Sequence of chain 1.D:
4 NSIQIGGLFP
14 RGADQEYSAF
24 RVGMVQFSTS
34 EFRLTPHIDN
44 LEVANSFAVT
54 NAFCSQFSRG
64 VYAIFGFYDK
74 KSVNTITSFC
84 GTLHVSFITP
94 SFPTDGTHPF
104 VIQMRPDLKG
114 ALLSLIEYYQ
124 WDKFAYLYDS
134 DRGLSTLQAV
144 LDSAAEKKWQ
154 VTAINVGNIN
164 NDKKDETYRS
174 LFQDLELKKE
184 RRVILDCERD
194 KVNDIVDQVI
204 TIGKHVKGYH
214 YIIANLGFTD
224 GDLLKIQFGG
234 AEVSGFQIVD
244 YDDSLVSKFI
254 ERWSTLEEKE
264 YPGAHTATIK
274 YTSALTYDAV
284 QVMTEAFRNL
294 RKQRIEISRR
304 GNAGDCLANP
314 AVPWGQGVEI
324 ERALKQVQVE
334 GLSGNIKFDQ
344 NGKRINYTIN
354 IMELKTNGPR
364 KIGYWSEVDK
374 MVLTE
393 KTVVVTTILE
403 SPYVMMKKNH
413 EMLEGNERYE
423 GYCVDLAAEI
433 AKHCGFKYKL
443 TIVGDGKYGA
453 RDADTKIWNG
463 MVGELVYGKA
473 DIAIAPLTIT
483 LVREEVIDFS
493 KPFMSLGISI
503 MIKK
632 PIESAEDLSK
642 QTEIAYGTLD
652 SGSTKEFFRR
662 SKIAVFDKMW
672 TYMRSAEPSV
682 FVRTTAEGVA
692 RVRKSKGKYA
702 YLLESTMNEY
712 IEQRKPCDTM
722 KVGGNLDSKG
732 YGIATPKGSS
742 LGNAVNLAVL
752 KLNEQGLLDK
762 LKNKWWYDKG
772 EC

A small-molecule ligand and the protein it binds are described below.
Small molecule (SMILES): N[C@@H](Cn1oc(=O)[nH]c1=O)C(=O)O

Binding-site contacts:
Ligand atom C03 contacts residue LEU650 of chain 1.D at 3.9 Å (hydrophobic).
Ligand atom C01 contacts residue SER654 of chain 1.D at 3.3 Å.
Ligand atom O18 contacts residue SER654 of chain 1.D at 3.2 Å (h-bond).
Ligand atom O17 contacts residue GLY653 of chain 1.D at 3.3 Å.
Ligand atom N15 contacts residue THR655 of chain 1.D at 2.8 Å (h-bond).
Ligand atom O20 contacts residue MET708 of chain 1.D at 3.5 Å.
Ligand atom NP3 contacts residue TYR732 of chain 1.D at 3.7 Å.
Ligand atom O16 contacts residue LEU479 of chain 1.D at 3.5 Å.
Ligand atom C01 contacts residue TYR450 of chain 1.D at 3.5 Å (hydrophobic).
Ligand atom C04 contacts residue LEU650 of chain 1.D at 3.8 Å (hydrophobic).
Ligand atom NP3 contacts residue PRO478 of chain 1.D at 2.7 Å (h-bond).
Ligand atom C02 contacts residue GLU705 of chain 1.D at 3.3 Å.
Ligand atom C04 contacts residue THR655 of chain 1.D at 3.3 Å.
Ligand atom NP3 contacts residue GLU705 of chain 1.D at 2.9 Å (salt-bridge).
Ligand atom C03 contacts residue TYR450 of chain 1.D at 3.3 Å (hydrophobic).
Ligand atom O20 contacts residue LEU650 of chain 1.D at 3.9 Å.
Ligand atom O17 contacts residue SER654 of chain 1.D at 2.9 Å (h-bond).
Ligand atom O19 contacts residue GLU705 of chain 1.D at 2.9 Å (salt-bridge).
Ligand atom C01 contacts residue THR480 of chain 1.D at 3.6 Å.
Ligand atom O16 contacts residue PRO478 of chain 1.D at 3.6 Å (h-bond).
Ligand atom O19 contacts residue LEU704 of chain 1.D at 3.5 Å.
Ligand atom O16 contacts residue ARG485 of chain 1.D at 2.8 Å (salt-bridge).
Ligand atom NP3 contacts residue THR480 of chain 1.D at 2.9 Å (h-bond).
Ligand atom O19 contacts residue MET708 of chain 1.D at 3.9 Å.
Ligand atom N14 contacts residue LEU650 of chain 1.D at 3.4 Å.
Ligand atom O18 contacts residue GLY653 of chain 1.D at 3.5 Å.
Ligand atom C01 contacts residue ARG485 of chain 1.D at 3.4 Å.
Ligand atom O16 contacts residue THR480 of chain 1.D at 2.9 Å (h-bond).
Ligand atom O17 contacts residue TYR450 of chain 1.D at 3.4 Å.
Ligand atom C02 contacts residue SER654 of chain 1.D at 3.3 Å.
Ligand atom C02 contacts residue TYR450 of chain 1.D at 3.9 Å (hydrophobic).
Ligand atom O20 contacts residue GLU705 of chain 1.D at 3.4 Å (salt-bridge).
Ligand atom O16 contacts residue TYR450 of chain 1.D at 3.4 Å.
Ligand atom C02 contacts residue THR480 of chain 1.D at 3.4 Å.
Ligand atom NP3 contacts residue TYR450 of chain 1.D at 3.8 Å.
Ligand atom O18 contacts residue THR655 of chain 1.D at 3.0 Å (h-bond).
Ligand atom C05 contacts residue GLU705 of chain 1.D at 3.6 Å.
Ligand atom C05 contacts residue THR655 of chain 1.D at 3.9 Å.
Ligand atom N15 contacts residue GLU705 of chain 1.D at 3.9 Å.
Ligand atom O17 contacts residue ARG485 of chain 1.D at 2.8 Å (salt-bridge).